Binding-site contacts:
Ligand atom C5 contacts residue LEU87 of chain 1.A at 4.0 Å (hydrophobic).
Ligand atom C11 contacts residue LEU42 of chain 1.A at 3.8 Å (hydrophobic).
Ligand atom C16 contacts residue ILE120 of chain 1.A at 3.8 Å (hydrophobic).
Ligand atom O3 contacts residue LEU83 of chain 1.A at 3.6 Å.
Ligand atom C3 contacts residue ARG90 of chain 1.A at 4.0 Å.
Ligand atom C16 contacts residue MET117 of chain 1.A at 3.1 Å (hydrophobic).
Ligand atom C11 contacts residue ALA46 of chain 1.A at 3.6 Å (hydrophobic).
Ligand atom C9 contacts residue PHE100 of chain 1.A at 4.2 Å (hydrophobic).
Ligand atom O17 contacts residue MET39 of chain 1.A at 4.0 Å.
Ligand atom C3 contacts residue LEU83 of chain 1.A at 3.8 Å (hydrophobic).
Ligand atom C6 contacts residue MET84 of chain 1.A at 3.6 Å (hydrophobic).
Ligand atom C4 contacts residue LEU87 of chain 1.A at 3.8 Å (hydrophobic).
Ligand atom C15 contacts residue ILE120 of chain 1.A at 3.8 Å (hydrophobic).
Ligand atom C4 contacts residue LEU83 of chain 1.A at 3.5 Å (hydrophobic).
Ligand atom C9 contacts residue LEU42 of chain 1.A at 3.9 Å (hydrophobic).
Ligand atom C18 contacts residue LEU80 of chain 1.A at 4.0 Å (hydrophobic).
Ligand atom C2 contacts residue GLU49 of chain 1.A at 3.1 Å.
Ligand atom C1 contacts residue LEU42 of chain 1.A at 3.5 Å (hydrophobic).
Ligand atom C10 contacts residue PHE100 of chain 1.A at 3.9 Å (hydrophobic).
Ligand atom C1 contacts residue ALA46 of chain 1.A at 3.5 Å (hydrophobic).
Ligand atom C17 contacts residue HIS220 of chain 1.A at 3.5 Å.
Ligand atom C2 contacts residue ALA46 of chain 1.A at 3.9 Å (hydrophobic).
Ligand atom O17 contacts residue GLY217 of chain 1.A at 4.0 Å.
Ligand atom C14 contacts residue MET117 of chain 1.A at 3.9 Å (hydrophobic).
Ligand atom O17 contacts residue LEU221 of chain 1.A at 3.4 Å.
Ligand atom C12 contacts residue LEU42 of chain 1.A at 3.9 Å (hydrophobic).
Ligand atom C5 contacts residue LEU83 of chain 1.A at 4.1 Å (hydrophobic).
Ligand atom C15 contacts residue MET117 of chain 1.A at 3.7 Å (hydrophobic).
Ligand atom C5 contacts residue PHE100 of chain 1.A at 4.0 Å (hydrophobic).
Ligand atom C6 contacts residue LEU87 of chain 1.A at 3.6 Å (hydrophobic).
Ligand atom C2 contacts residue LEU45 of chain 1.A at 4.0 Å (hydrophobic).
Ligand atom C7 contacts residue LEU87 of chain 1.A at 4.2 Å (hydrophobic).
Ligand atom C16 contacts residue HIS220 of chain 1.A at 3.4 Å.
Ligand atom O17 contacts residue HIS220 of chain 1.A at 3.4 Å (h-bond).
Ligand atom O3 contacts residue ARG90 of chain 1.A at 3.1 Å (salt-bridge).
Ligand atom C1 contacts residue PHE100 of chain 1.A at 4.0 Å (hydrophobic).
Ligand atom C16 contacts residue GLY217 of chain 1.A at 4.1 Å.
Ligand atom C17 contacts residue MET117 of chain 1.A at 3.3 Å (hydrophobic).
Ligand atom O3 contacts residue GLU49 of chain 1.A at 2.1 Å (salt-bridge).
Ligand atom C3 contacts residue GLU49 of chain 1.A at 3.0 Å.

The protein below binds the small molecule below.
Small molecule (SMILES): C[C@]12CC[C@@H]3c4ccc(O)cc4CC[C@H]3[C@@H]1CC[C@@H]2O

Sequence of chain 1.A:
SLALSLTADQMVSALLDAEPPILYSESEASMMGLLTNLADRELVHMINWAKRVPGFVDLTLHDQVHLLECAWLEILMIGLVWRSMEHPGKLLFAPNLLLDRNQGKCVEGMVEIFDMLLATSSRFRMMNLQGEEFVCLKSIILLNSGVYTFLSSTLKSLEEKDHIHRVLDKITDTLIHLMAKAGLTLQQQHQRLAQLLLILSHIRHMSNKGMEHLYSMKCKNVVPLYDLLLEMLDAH